This protein binds this small molecule.
Small molecule (SMILES): CC(=O)N[C@@H]1[C@@H](O)[C@H](O)[C@@H](CO)O[C@H]1O

Binding-site contacts:
Ligand atom C3 contacts residue ASN259 of chain 1.B at 3.8 Å.
Ligand atom O7 contacts residue LYS234 of chain 1.B at 3.0 Å (salt-bridge).
Ligand atom C1 contacts residue ASN259 of chain 1.B at 1.5 Å.
Ligand atom O7 contacts residue ASN258 of chain 1.B at 4.2 Å.
Ligand atom C7 contacts residue LYS234 of chain 1.B at 4.0 Å.
Ligand atom C5 contacts residue ASN259 of chain 1.B at 3.7 Å.
Ligand atom N2 contacts residue ASN259 of chain 1.B at 3.0 Å (h-bond).
Ligand atom C8 contacts residue ASN259 of chain 1.B at 4.4 Å.
Ligand atom N2 contacts residue ASN258 of chain 1.B at 4.4 Å.
Ligand atom O7 contacts residue ASN259 of chain 1.B at 2.6 Å (h-bond).
Ligand atom C7 contacts residue ASN258 of chain 1.B at 3.9 Å.
Ligand atom C2 contacts residue ASN259 of chain 1.B at 2.5 Å.
Ligand atom O5 contacts residue ASN259 of chain 1.B at 2.4 Å (h-bond).
Ligand atom C8 contacts residue ASN258 of chain 1.B at 3.1 Å.
Ligand atom C7 contacts residue ASN259 of chain 1.B at 3.0 Å.
Ligand atom C4 contacts residue ASN259 of chain 1.B at 4.2 Å.

Sequence of chain 1.B:
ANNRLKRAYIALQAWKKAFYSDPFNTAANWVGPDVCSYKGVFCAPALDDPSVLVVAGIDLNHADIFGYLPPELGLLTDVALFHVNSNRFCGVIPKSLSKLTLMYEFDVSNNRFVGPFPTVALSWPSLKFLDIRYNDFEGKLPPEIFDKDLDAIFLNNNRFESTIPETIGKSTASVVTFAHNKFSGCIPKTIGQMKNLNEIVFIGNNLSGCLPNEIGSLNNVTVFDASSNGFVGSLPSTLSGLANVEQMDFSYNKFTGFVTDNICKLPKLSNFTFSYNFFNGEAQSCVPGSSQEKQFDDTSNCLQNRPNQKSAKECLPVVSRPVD